Sequence of chain 1.C:
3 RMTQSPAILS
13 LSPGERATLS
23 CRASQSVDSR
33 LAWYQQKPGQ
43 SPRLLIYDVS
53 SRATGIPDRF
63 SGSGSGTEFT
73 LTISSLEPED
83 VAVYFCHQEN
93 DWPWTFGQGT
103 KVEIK

The protein below binds the small molecule below.
Small molecule (SMILES): CC(=O)N[C@@H]1[C@@H](O)[C@H](O)[C@@H](CO)O[C@H]1O

Sequence of chain 1.B:
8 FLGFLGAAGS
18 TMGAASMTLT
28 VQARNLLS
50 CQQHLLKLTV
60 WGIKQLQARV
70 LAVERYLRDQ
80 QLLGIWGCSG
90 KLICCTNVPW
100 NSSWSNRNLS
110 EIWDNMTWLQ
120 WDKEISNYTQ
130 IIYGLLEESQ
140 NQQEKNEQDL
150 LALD

Binding-site contacts:
Ligand atom C1 contacts residue ASN107 of chain 1.B at 1.5 Å.
Ligand atom C8 contacts residue ARG54 of chain 1.C at 4.3 Å.
Ligand atom C6 contacts residue GLU110 of chain 1.B at 3.6 Å.
Ligand atom O5 contacts residue GLU110 of chain 1.B at 3.3 Å.
Ligand atom C7 contacts residue THR56 of chain 1.C at 4.3 Å.
Ligand atom N2 contacts residue ASN107 of chain 1.B at 2.9 Å (h-bond).
Ligand atom C3 contacts residue ASN107 of chain 1.B at 3.8 Å.
Ligand atom C7 contacts residue ASN107 of chain 1.B at 3.7 Å.
Ligand atom O7 contacts residue ASN107 of chain 1.B at 4.1 Å.
Ligand atom O5 contacts residue ASN107 of chain 1.B at 2.4 Å (h-bond).
Ligand atom C2 contacts residue ASN107 of chain 1.B at 2.5 Å.
Ligand atom C5 contacts residue ASN107 of chain 1.B at 3.7 Å.
Ligand atom C1 contacts residue GLU110 of chain 1.B at 3.9 Å.
Ligand atom C5 contacts residue GLU110 of chain 1.B at 3.9 Å.
Ligand atom C4 contacts residue ASN107 of chain 1.B at 4.2 Å.
Ligand atom C8 contacts residue THR56 of chain 1.C at 3.3 Å.